Binding-site contacts:
Ligand atom O2 contacts residue ARG180 of chain 1.A at 3.0 Å (salt-bridge).
Ligand atom N7 contacts residue THR67 of chain 1.D at 2.8 Å (h-bond).
Ligand atom N7 contacts residue ALA66 of chain 1.D at 3.4 Å.
Ligand atom C2 contacts residue ASN249 of chain 1.A at 4.0 Å.
Ligand atom C2 contacts residue ARG180 of chain 1.A at 3.7 Å.
Ligand atom N9 contacts residue ARG180 of chain 1.A at 4.0 Å.
Ligand atom N8 contacts residue PHE163 of chain 1.A at 3.6 Å.
Ligand atom O6 contacts residue VAL64 of chain 1.D at 3.2 Å.
Ligand atom C2 contacts residue LEU222 of chain 1.A at 3.8 Å (hydrophobic).
Ligand atom C4 contacts residue PHE163 of chain 1.A at 3.4 Å (hydrophobic).
Ligand atom C6 contacts residue GLN223 of chain 1.A at 3.8 Å.
Ligand atom C6 contacts residue PHE163 of chain 1.A at 3.6 Å (hydrophobic).
Ligand atom C6 contacts residue THR67 of chain 1.D at 4.0 Å.
Ligand atom C2 contacts residue PHE163 of chain 1.A at 3.7 Å (hydrophobic).
Ligand atom N1 contacts residue PHE163 of chain 1.A at 3.7 Å.
Ligand atom N3 contacts residue PHE163 of chain 1.A at 3.8 Å.
Ligand atom O2 contacts residue PHE163 of chain 1.A at 4.0 Å.
Ligand atom N8 contacts residue ASP68 of chain 1.D at 4.0 Å.
Ligand atom N9 contacts residue LEU174 of chain 1.A at 3.9 Å.
Ligand atom N7 contacts residue PHE163 of chain 1.A at 3.8 Å.
Ligand atom O6 contacts residue THR67 of chain 1.D at 3.8 Å.
Ligand atom C5 contacts residue THR67 of chain 1.D at 3.9 Å.
Ligand atom O6 contacts residue GLN223 of chain 1.A at 3.0 Å (h-bond).
Ligand atom C5 contacts residue PHE163 of chain 1.A at 3.4 Å (hydrophobic).
Ligand atom C6 contacts residue VAL64 of chain 1.D at 4.0 Å (hydrophobic).
Ligand atom C4 contacts residue ASN249 of chain 1.A at 4.0 Å.
Ligand atom N8 contacts residue ALA66 of chain 1.D at 3.8 Å.
Ligand atom N8 contacts residue THR67 of chain 1.D at 3.4 Å (h-bond).
Ligand atom N3 contacts residue ARG180 of chain 1.A at 3.1 Å (salt-bridge).
Ligand atom O2 contacts residue ALA221 of chain 1.A at 3.5 Å.
Ligand atom C4 contacts residue ARG180 of chain 1.A at 3.9 Å.
Ligand atom C2 contacts residue GLN223 of chain 1.A at 3.8 Å.
Ligand atom N3 contacts residue ASN249 of chain 1.A at 3.5 Å (h-bond).
Ligand atom N9 contacts residue PHE163 of chain 1.A at 3.5 Å.
Ligand atom O6 contacts residue TYR20 of chain 1.D at 3.5 Å.
Ligand atom N8 contacts residue LEU174 of chain 1.A at 3.7 Å.
Ligand atom O2 contacts residue ASN249 of chain 1.A at 4.1 Å.
Ligand atom O2 contacts residue LEU222 of chain 1.A at 2.7 Å (h-bond).
Ligand atom O2 contacts residue GLN223 of chain 1.A at 3.8 Å.
Ligand atom N1 contacts residue GLN223 of chain 1.A at 2.9 Å (h-bond).

Sequence of chain 1.D:
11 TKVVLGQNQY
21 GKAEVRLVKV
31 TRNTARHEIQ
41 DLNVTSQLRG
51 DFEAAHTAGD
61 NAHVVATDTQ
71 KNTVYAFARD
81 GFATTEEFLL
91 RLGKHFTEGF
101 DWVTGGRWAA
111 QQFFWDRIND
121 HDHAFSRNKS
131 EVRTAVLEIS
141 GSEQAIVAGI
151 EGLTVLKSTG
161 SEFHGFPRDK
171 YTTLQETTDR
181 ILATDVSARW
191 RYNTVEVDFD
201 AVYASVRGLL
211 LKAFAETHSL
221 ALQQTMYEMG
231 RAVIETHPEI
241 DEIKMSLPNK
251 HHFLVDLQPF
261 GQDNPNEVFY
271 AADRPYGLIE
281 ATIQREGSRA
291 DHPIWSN

This protein binds this small molecule.
Small molecule (SMILES): O=c1[nH]c(=O)c2nn[nH]c2[nH]1

Sequence of chain 1.A:
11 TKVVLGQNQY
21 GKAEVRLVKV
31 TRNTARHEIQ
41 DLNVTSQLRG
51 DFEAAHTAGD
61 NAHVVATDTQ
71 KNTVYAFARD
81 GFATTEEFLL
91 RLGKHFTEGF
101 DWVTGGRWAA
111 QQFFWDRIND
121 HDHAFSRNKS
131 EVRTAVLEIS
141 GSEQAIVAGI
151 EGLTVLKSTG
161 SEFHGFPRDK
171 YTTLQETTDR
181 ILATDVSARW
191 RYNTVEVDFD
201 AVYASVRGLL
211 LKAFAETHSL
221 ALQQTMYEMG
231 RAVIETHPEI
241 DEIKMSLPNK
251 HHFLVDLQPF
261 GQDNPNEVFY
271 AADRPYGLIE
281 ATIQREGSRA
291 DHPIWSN